Binding-site contacts:
Ligand atom O6 contacts residue THR124 of chain 1.C at 3.5 Å (h-bond).
Ligand atom C2 contacts residue ASN156 of chain 1.C at 2.5 Å.
Ligand atom C3 contacts residue ASN156 of chain 1.C at 3.8 Å.
Ligand atom C6 contacts residue ASN156 of chain 1.C at 4.3 Å.
Ligand atom O6 contacts residue SER122 of chain 1.C at 3.8 Å.
Ligand atom O5 contacts residue SER122 of chain 1.C at 4.5 Å.
Ligand atom C6 contacts residue ASP110 of chain 1.C at 3.6 Å.
Ligand atom O5 contacts residue ASN156 of chain 1.C at 2.4 Å (h-bond).
Ligand atom O6 contacts residue ASP110 of chain 1.C at 4.0 Å.
Ligand atom C1 contacts residue ASN156 of chain 1.C at 1.5 Å.
Ligand atom C6 contacts residue SER122 of chain 1.C at 3.5 Å.
Ligand atom N2 contacts residue ASN156 of chain 1.C at 3.0 Å (h-bond).
Ligand atom C4 contacts residue ASN156 of chain 1.C at 4.2 Å.
Ligand atom O7 contacts residue ARG111 of chain 1.C at 3.9 Å.
Ligand atom C7 contacts residue ASN156 of chain 1.C at 4.0 Å.
Ligand atom C8 contacts residue ASN156 of chain 1.C at 4.2 Å.
Ligand atom C5 contacts residue ASN156 of chain 1.C at 3.7 Å.
Ligand atom O6 contacts residue ASN156 of chain 1.C at 4.4 Å.
Ligand atom C5 contacts residue SER122 of chain 1.C at 4.4 Å.

This small molecule binds to this protein.
Small molecule (SMILES): CC(=O)N[C@H]1[C@H](O[C@H]2[C@H](O)[C@@H](NC(C)=O)CO[C@@H]2CO)O[C@H](CO)[C@@H](O[C@@H]2O[C@H](CO[C@H]3O[C@H](CO)[C@@H](O)[C@H](O)[C@@H]3O[C@@H]3O[C@H](CO)[C@@H](O[C@@H]4O[C@H](CO)[C@@H](O)[C@H](O)[C@@H]4O)[C@H](O)[C@@H]3O)[C@@H](O)[C@H](O)[C@@H]2O)[C@@H]1O

Sequence of chain 1.C:
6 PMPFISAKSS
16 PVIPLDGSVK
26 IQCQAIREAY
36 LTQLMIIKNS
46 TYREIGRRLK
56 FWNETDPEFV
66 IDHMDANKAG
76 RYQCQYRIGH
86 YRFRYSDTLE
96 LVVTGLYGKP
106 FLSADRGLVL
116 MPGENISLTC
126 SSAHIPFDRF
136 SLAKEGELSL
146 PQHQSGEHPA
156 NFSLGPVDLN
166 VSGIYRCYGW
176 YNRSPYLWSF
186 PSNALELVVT